Binding-site contacts:
Ligand atom C1 contacts residue ARG412 of chain 1.A at 4.0 Å.
Ligand atom O4 contacts residue GLN263 of chain 1.A at 4.4 Å.
Ligand atom C3 contacts residue ASN265 of chain 1.A at 3.8 Å.
Ligand atom O3 contacts residue GLN263 of chain 1.A at 4.3 Å.
Ligand atom C8 contacts residue GLN263 of chain 1.A at 4.2 Å.
Ligand atom C5 contacts residue GLN263 of chain 1.A at 4.2 Å.
Ligand atom N2 contacts residue ASN265 of chain 1.A at 2.9 Å (h-bond).
Ligand atom O7 contacts residue ASN265 of chain 1.A at 3.0 Å (h-bond).
Ligand atom O5 contacts residue ASN265 of chain 1.A at 2.3 Å (h-bond).
Ligand atom C5 contacts residue ARG412 of chain 1.A at 4.4 Å.
Ligand atom C3 contacts residue GLN263 of chain 1.A at 3.4 Å.
Ligand atom O6 contacts residue VAL414 of chain 1.A at 4.2 Å.
Ligand atom O5 contacts residue VAL414 of chain 1.A at 4.5 Å.
Ligand atom C4 contacts residue ASN265 of chain 1.A at 4.2 Å.
Ligand atom O7 contacts residue ASN301 of chain 1.A at 3.8 Å.
Ligand atom N2 contacts residue GLN263 of chain 1.A at 3.9 Å.
Ligand atom C1 contacts residue ASN265 of chain 1.A at 1.4 Å.
Ligand atom C8 contacts residue ASN301 of chain 1.A at 3.9 Å.
Ligand atom C8 contacts residue ASN265 of chain 1.A at 4.4 Å.
Ligand atom C8 contacts residue SER303 of chain 1.A at 3.5 Å.
Ligand atom C7 contacts residue ASN265 of chain 1.A at 3.1 Å.
Ligand atom C2 contacts residue ASN265 of chain 1.A at 2.5 Å.
Ligand atom O5 contacts residue ARG412 of chain 1.A at 3.4 Å (salt-bridge).
Ligand atom C1 contacts residue GLN263 of chain 1.A at 4.0 Å.
Ligand atom O6 contacts residue ARG412 of chain 1.A at 3.2 Å (salt-bridge).
Ligand atom C6 contacts residue ARG412 of chain 1.A at 3.9 Å.
Ligand atom C8 contacts residue VAL302 of chain 1.A at 3.9 Å (hydrophobic).
Ligand atom C2 contacts residue GLN263 of chain 1.A at 4.0 Å.
Ligand atom C4 contacts residue GLN263 of chain 1.A at 4.2 Å.
Ligand atom C7 contacts residue ASN301 of chain 1.A at 4.4 Å.
Ligand atom C5 contacts residue ASN265 of chain 1.A at 3.6 Å.
Ligand atom C8 contacts residue SER381 of chain 1.A at 4.3 Å.

A small-molecule ligand and the protein it binds are described below.
Small molecule (SMILES): CC(=O)N[C@@H]1[C@@H](O)[C@H](O)[C@@H](CO)O[C@H]1O

Sequence of chain 1.A:
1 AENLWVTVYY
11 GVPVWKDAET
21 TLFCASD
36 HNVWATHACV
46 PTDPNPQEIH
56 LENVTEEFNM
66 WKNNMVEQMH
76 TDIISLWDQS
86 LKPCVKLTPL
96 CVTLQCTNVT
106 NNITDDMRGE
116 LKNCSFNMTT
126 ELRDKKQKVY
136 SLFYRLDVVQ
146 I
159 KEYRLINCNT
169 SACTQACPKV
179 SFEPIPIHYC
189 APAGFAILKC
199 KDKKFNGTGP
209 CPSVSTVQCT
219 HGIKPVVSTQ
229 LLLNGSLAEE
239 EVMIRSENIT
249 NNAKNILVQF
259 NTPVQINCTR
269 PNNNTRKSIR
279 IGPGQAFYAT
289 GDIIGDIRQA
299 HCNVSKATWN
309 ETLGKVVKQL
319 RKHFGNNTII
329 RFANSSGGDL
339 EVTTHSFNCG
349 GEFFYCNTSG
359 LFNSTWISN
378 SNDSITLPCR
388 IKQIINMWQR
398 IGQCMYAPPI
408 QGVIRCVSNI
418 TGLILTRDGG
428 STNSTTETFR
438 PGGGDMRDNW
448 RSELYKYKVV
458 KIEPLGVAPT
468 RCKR